Sequence of chain 1.C:
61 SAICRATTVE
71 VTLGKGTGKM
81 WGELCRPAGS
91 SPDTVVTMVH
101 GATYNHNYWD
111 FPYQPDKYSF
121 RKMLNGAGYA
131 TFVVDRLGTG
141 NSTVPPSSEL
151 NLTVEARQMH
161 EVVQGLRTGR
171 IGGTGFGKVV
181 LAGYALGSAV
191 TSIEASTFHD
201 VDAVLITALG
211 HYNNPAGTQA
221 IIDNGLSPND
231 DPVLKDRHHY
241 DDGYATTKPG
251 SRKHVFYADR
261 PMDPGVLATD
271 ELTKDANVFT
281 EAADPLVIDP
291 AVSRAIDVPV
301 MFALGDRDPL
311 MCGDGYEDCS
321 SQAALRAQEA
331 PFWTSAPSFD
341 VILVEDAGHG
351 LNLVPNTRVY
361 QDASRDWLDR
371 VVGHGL

The small molecule below binds the protein below.
Small molecule (SMILES): COC(=O)c1nc(-c2ccc3c(n2)C(=O)C(N)=C(OC)C3=O)c(N)c(-c2cccc(OC)c2O)c1C

Binding-site contacts:
Ligand atom O4 contacts residue ALA245 of chain 1.C at 3.4 Å.
Ligand atom C15 contacts residue PHE279 of chain 1.C at 3.4 Å (hydrophobic).
Ligand atom C9 contacts residue ALA102 of chain 1.C at 3.8 Å (hydrophobic).
Ligand atom C7 contacts residue TYR104 of chain 1.C at 3.5 Å (hydrophobic).
Ligand atom N3 contacts residue ALA282 of chain 1.C at 3.6 Å.
Ligand atom C7 contacts residue HIS349 of chain 1.C at 3.2 Å.
Ligand atom O6 contacts residue VAL287 of chain 1.C at 3.6 Å.
Ligand atom C20 contacts residue ASN213 of chain 1.C at 3.8 Å.
Ligand atom C10 contacts residue ASN277 of chain 1.C at 3.4 Å.
Ligand atom O1 contacts residue HIS349 of chain 1.C at 2.7 Å (h-bond).
Ligand atom C24 contacts residue ALA282 of chain 1.C at 3.7 Å (hydrophobic).
Ligand atom O1 contacts residue ALA185 of chain 1.C at 3.2 Å.
Ligand atom C10 contacts residue ILE221 of chain 1.C at 3.6 Å (hydrophobic).
Ligand atom N contacts residue ALA102 of chain 1.C at 3.5 Å.
Ligand atom C6 contacts residue ALA185 of chain 1.C at 3.5 Å (hydrophobic).
Ligand atom O contacts residue LEU186 of chain 1.C at 3.1 Å (h-bond).
Ligand atom N3 contacts residue THR218 of chain 1.C at 3.7 Å.
Ligand atom C12 contacts residue ILE221 of chain 1.C at 3.7 Å (hydrophobic).
Ligand atom C6 contacts residue ALA102 of chain 1.C at 3.7 Å (hydrophobic).
Ligand atom C5 contacts residue LEU186 of chain 1.C at 3.8 Å (hydrophobic).
Ligand atom N1 contacts residue ALA282 of chain 1.C at 3.5 Å.
Ligand atom O contacts residue ALA185 of chain 1.C at 3.2 Å.
Ligand atom O2 contacts residue ALA282 of chain 1.C at 3.7 Å.
Ligand atom C10 contacts residue THR103 of chain 1.C at 3.7 Å.
Ligand atom O3 contacts residue ASN277 of chain 1.C at 3.3 Å (h-bond).
Ligand atom C14 contacts residue PHE279 of chain 1.C at 3.7 Å (hydrophobic).
Ligand atom O5 contacts residue ALA282 of chain 1.C at 2.7 Å (h-bond).
Ligand atom C19 contacts residue MET311 of chain 1.C at 3.6 Å (hydrophobic).
Ligand atom C7 contacts residue PHE256 of chain 1.C at 3.6 Å (hydrophobic).
Ligand atom N2 contacts residue ILE222 of chain 1.C at 3.4 Å.
Ligand atom O contacts residue GLY101 of chain 1.C at 3.7 Å.
Ligand atom O6 contacts residue ALA282 of chain 1.C at 3.4 Å (h-bond).
Ligand atom C20 contacts residue MET311 of chain 1.C at 3.5 Å (hydrophobic).
Ligand atom C16 contacts residue PHE279 of chain 1.C at 3.7 Å (hydrophobic).
Ligand atom O contacts residue ALA102 of chain 1.C at 2.7 Å (h-bond).
Ligand atom O4 contacts residue PHE279 of chain 1.C at 3.6 Å.
Ligand atom C7 contacts residue ALA102 of chain 1.C at 3.4 Å (hydrophobic).
Ligand atom C11 contacts residue ILE221 of chain 1.C at 3.6 Å (hydrophobic).
Ligand atom O3 contacts residue ALA245 of chain 1.C at 3.1 Å.
Ligand atom C9 contacts residue ASN277 of chain 1.C at 3.8 Å.